Sequence of chain 1.A:
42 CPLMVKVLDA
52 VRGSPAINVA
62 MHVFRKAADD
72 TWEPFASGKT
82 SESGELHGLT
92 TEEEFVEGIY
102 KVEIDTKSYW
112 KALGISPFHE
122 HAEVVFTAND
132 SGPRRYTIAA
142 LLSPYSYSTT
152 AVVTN

This small molecule binds to this protein.
Small molecule (SMILES): CCc1oc2ccccc2c1C(=O)c1cc(Br)c(O)c(Br)c1

Binding-site contacts:
Ligand atom CAM contacts residue LEU142 of chain 1.A at 4.1 Å (hydrophobic).
Ligand atom CAQ contacts residue ALA140 of chain 1.A at 3.6 Å (hydrophobic).
Ligand atom BR2 contacts residue THR138 of chain 1.A at 4.1 Å.
Ligand atom CAQ contacts residue ALA141 of chain 1.A at 3.9 Å (hydrophobic).
Ligand atom BR2 contacts residue LYS47 of chain 1.A at 4.5 Å.
Ligand atom CAQ contacts residue SER149 of chain 1.A at 4.4 Å.
Ligand atom CAR contacts residue LEU142 of chain 1.A at 3.7 Å (hydrophobic).
Ligand atom CAB contacts residue LYS47 of chain 1.A at 4.3 Å.
Ligand atom OAK contacts residue ALA140 of chain 1.A at 3.6 Å.
Ligand atom OAG contacts residue LYS47 of chain 1.A at 3.0 Å (salt-bridge).
Ligand atom CAR contacts residue ALA141 of chain 1.A at 4.0 Å (hydrophobic).
Ligand atom OAN contacts residue LEU142 of chain 1.A at 3.6 Å.
Ligand atom CAB contacts residue ALA140 of chain 1.A at 4.5 Å (hydrophobic).
Ligand atom CAE contacts residue LEU49 of chain 1.A at 3.9 Å (hydrophobic).
Ligand atom CAL contacts residue THR151 of chain 1.A at 4.5 Å.
Ligand atom CAA contacts residue ALA140 of chain 1.A at 3.7 Å (hydrophobic).
Ligand atom CAS contacts residue LEU142 of chain 1.A at 3.7 Å (hydrophobic).
Ligand atom CAR contacts residue SER149 of chain 1.A at 3.3 Å.
Ligand atom CAF contacts residue ALA140 of chain 1.A at 4.1 Å (hydrophobic).
Ligand atom OAK contacts residue THR151 of chain 1.A at 2.9 Å.
Ligand atom CAR contacts residue ALA140 of chain 1.A at 3.6 Å (hydrophobic).
Ligand atom CAO contacts residue LEU142 of chain 1.A at 3.9 Å (hydrophobic).
Ligand atom CAJ contacts residue THR151 of chain 1.A at 4.0 Å.
Ligand atom BR1 contacts residue LEU49 of chain 1.A at 3.5 Å.
Ligand atom BR1 contacts residue LYS47 of chain 1.A at 4.3 Å.
Ligand atom CAQ contacts residue THR151 of chain 1.A at 4.1 Å.
Ligand atom CAC contacts residue LYS47 of chain 1.A at 4.0 Å.
Ligand atom CAR contacts residue THR151 of chain 1.A at 3.8 Å.
Ligand atom CAR contacts residue THR150 of chain 1.A at 3.7 Å.
Ligand atom CAJ contacts residue ALA140 of chain 1.A at 3.9 Å (hydrophobic).
Ligand atom CAD contacts residue LEU49 of chain 1.A at 3.9 Å (hydrophobic).
Ligand atom CAQ contacts residue LEU142 of chain 1.A at 3.8 Å (hydrophobic).